Sequence of chain 1.A:
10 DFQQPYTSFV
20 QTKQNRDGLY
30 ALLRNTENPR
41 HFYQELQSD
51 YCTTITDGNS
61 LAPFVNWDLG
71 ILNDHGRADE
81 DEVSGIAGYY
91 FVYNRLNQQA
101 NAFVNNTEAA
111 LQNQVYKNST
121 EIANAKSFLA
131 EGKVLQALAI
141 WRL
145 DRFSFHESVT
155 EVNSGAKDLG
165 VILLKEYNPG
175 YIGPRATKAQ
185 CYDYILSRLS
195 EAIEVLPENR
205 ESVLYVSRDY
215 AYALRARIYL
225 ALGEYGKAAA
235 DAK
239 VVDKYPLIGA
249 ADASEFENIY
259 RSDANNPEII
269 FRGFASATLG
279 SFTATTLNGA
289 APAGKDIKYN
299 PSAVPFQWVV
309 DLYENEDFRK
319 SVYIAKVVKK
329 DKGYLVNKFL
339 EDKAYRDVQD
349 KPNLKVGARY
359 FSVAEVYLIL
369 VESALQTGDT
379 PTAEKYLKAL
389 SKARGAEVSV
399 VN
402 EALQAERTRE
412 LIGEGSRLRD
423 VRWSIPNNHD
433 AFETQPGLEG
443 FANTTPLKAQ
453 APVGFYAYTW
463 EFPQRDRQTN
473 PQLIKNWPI

Binding-site contacts:
Ligand atom C4 contacts residue TRP306 of chain 1.A at 4.4 Å (hydrophobic).
Ligand atom O4 contacts residue TRP306 of chain 1.A at 4.2 Å.
Ligand atom O1 contacts residue ARG418 of chain 1.A at 2.9 Å (salt-bridge).
Ligand atom P' contacts residue TYR188 of chain 1.B at 4.4 Å.
Ligand atom O2 contacts residue ARG418 of chain 1.A at 3.6 Å.
Ligand atom C5 contacts residue ASP187 of chain 1.B at 4.0 Å.
Ligand atom C5 contacts residue SER191 of chain 1.B at 3.6 Å.
Ligand atom C2 contacts residue ARG418 of chain 1.A at 3.6 Å.
Ligand atom O2X contacts residue TRP306 of chain 1.A at 3.3 Å.
Ligand atom O4 contacts residue PHE434 of chain 1.A at 3.7 Å.
Ligand atom C4 contacts residue SER191 of chain 1.B at 3.3 Å.
Ligand atom O5 contacts residue PHE434 of chain 1.A at 3.9 Å.
Ligand atom C2 contacts residue TRP306 of chain 1.A at 4.0 Å (hydrophobic).
Ligand atom O4 contacts residue ASP187 of chain 1.B at 3.2 Å (salt-bridge).
Ligand atom O1 contacts residue TRP306 of chain 1.A at 3.6 Å.
Ligand atom O1X contacts residue ASP187 of chain 1.B at 4.0 Å.
Ligand atom O5 contacts residue SER191 of chain 1.B at 4.1 Å.
Ligand atom C1 contacts residue ARG418 of chain 1.A at 3.8 Å.
Ligand atom C2 contacts residue ASP187 of chain 1.B at 3.9 Å.
Ligand atom O2 contacts residue ASP187 of chain 1.B at 4.0 Å.
Ligand atom C3 contacts residue SER191 of chain 1.B at 3.3 Å.
Ligand atom P' contacts residue TRP306 of chain 1.A at 4.3 Å.
Ligand atom O3X contacts residue LYS169 of chain 1.B at 3.8 Å.
Ligand atom O5 contacts residue ASP187 of chain 1.B at 3.8 Å.
Ligand atom O3X contacts residue PHE434 of chain 1.A at 4.0 Å.
Ligand atom C3 contacts residue TRP306 of chain 1.A at 4.3 Å (hydrophobic).
Ligand atom C1 contacts residue ASP49 of chain 1.A at 4.0 Å.
Ligand atom C4 contacts residue ASP187 of chain 1.B at 2.9 Å.
Ligand atom O1 contacts residue ASP49 of chain 1.A at 2.7 Å (salt-bridge).
Ligand atom O1 contacts residue ILE427 of chain 1.A at 4.1 Å.
Ligand atom C5 contacts residue TRP306 of chain 1.A at 3.9 Å (hydrophobic).
Ligand atom O1X contacts residue SER191 of chain 1.B at 3.3 Å.
Ligand atom C1 contacts residue ASP187 of chain 1.B at 3.3 Å.
Ligand atom O1X contacts residue TYR188 of chain 1.B at 3.6 Å.
Ligand atom O1 contacts residue PHE434 of chain 1.A at 4.0 Å.
Ligand atom O5 contacts residue TRP306 of chain 1.A at 4.2 Å.
Ligand atom O3X contacts residue TYR188 of chain 1.B at 4.1 Å.
Ligand atom C1 contacts residue PHE434 of chain 1.A at 4.3 Å (hydrophobic).
Ligand atom C3 contacts residue ASP187 of chain 1.B at 3.5 Å.
Ligand atom O2 contacts residue ILE427 of chain 1.A at 3.5 Å.

Sequence of chain 1.B:
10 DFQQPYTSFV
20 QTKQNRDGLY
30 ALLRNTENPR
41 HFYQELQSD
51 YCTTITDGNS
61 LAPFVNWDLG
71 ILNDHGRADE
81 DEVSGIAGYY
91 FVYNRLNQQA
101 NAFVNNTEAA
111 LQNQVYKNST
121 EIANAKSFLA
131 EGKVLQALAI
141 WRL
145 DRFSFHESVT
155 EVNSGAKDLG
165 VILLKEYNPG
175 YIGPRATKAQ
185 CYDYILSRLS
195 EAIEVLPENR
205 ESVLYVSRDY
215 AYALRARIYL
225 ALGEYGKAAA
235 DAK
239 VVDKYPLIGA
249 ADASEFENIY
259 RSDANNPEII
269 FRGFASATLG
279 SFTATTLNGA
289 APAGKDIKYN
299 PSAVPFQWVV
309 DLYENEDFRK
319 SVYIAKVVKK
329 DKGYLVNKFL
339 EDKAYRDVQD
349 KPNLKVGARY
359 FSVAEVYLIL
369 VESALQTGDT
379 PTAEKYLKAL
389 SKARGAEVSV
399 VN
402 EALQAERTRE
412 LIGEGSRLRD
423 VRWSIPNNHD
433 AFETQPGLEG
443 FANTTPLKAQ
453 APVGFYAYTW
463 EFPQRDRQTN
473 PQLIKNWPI

The small molecule below binds the protein below.
Small molecule (SMILES): O=P(O)(O)OC[C@@H]1C[C@@H](O)[C@H](O)O1